Sequence of chain 2.A:
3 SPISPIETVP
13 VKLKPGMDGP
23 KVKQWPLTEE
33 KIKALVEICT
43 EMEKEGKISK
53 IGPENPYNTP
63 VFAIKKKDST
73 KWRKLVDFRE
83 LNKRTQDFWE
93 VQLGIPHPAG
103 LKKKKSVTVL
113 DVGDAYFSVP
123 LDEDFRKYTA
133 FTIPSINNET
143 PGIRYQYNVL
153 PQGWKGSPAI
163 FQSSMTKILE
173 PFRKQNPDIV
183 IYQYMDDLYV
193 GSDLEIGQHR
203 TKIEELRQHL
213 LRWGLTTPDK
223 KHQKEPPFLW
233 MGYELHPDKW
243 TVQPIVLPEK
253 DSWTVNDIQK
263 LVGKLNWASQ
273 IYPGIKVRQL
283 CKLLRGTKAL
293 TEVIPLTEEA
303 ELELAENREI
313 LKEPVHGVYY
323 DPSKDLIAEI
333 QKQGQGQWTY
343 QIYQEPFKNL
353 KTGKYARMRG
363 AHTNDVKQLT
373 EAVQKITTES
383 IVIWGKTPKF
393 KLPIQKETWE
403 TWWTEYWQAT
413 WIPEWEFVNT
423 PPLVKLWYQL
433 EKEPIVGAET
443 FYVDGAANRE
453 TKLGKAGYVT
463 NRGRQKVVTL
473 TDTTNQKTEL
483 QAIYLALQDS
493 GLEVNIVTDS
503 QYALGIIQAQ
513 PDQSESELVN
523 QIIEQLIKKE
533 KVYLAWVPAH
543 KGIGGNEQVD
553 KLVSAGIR

A small-molecule ligand and the protein it binds are described below.
Small molecule (SMILES): NS(=O)(=O)c1ccc(NC(=O)CSC(=O)N2CCCc3cc(Cl)cc(Cl)c32)c(Cl)c1

Binding-site contacts:
Ligand atom C3 contacts residue TYR191 of chain 2.A at 3.5 Å (hydrophobic).
Ligand atom C20 contacts residue LYS106 of chain 2.A at 3.6 Å.
Ligand atom O26 contacts residue LYS107 of chain 2.A at 3.1 Å (salt-bridge).
Ligand atom CL30 contacts residue TRP232 of chain 2.A at 3.6 Å.
Ligand atom C10 contacts residue TYR184 of chain 2.A at 3.7 Å (hydrophobic).
Ligand atom C5 contacts residue TYR184 of chain 2.A at 3.7 Å (hydrophobic).
Ligand atom CL24 contacts residue LEU237 of chain 2.A at 3.5 Å.
Ligand atom C17 contacts residue PRO239 of chain 2.A at 3.7 Å (hydrophobic).
Ligand atom O23 contacts residue LYS106 of chain 2.A at 2.7 Å (salt-bridge).
Ligand atom N15 contacts residue TYR321 of chain 2.A at 3.7 Å.
Ligand atom C21 contacts residue LYS106 of chain 2.A at 3.3 Å.
Ligand atom CL30 contacts residue TYR184 of chain 2.A at 3.7 Å.
Ligand atom C16 contacts residue HIS238 of chain 2.A at 3.7 Å.
Ligand atom CL24 contacts residue PHE230 of chain 2.A at 3.7 Å.
Ligand atom CL24 contacts residue HIS238 of chain 2.A at 3.5 Å.
Ligand atom O23 contacts residue LYS105 of chain 2.A at 3.7 Å.
Ligand atom O22 contacts residue VAL109 of chain 2.A at 3.5 Å.
Ligand atom C18 contacts residue VAL109 of chain 2.A at 2.9 Å (hydrophobic).
Ligand atom C17 contacts residue HIS238 of chain 2.A at 3.7 Å.
Ligand atom C6 contacts residue LEU103 of chain 2.A at 3.7 Å (hydrophobic).
Ligand atom C17 contacts residue VAL109 of chain 2.A at 2.8 Å (hydrophobic).
Ligand atom C14 contacts residue LYS106 of chain 2.A at 3.8 Å.
Ligand atom N15 contacts residue HIS238 of chain 2.A at 3.5 Å (h-bond).
Ligand atom O27 contacts residue PRO228 of chain 2.A at 3.8 Å.
Ligand atom C10 contacts residue LEU103 of chain 2.A at 3.6 Å (hydrophobic).
Ligand atom C13 contacts residue LYS104 of chain 2.A at 3.5 Å.
Ligand atom O26 contacts residue SER108 of chain 2.A at 3.7 Å.
Ligand atom N28 contacts residue VAL109 of chain 2.A at 2.9 Å (h-bond).
Ligand atom C20 contacts residue LYS107 of chain 2.A at 3.6 Å.
Ligand atom N15 contacts residue VAL109 of chain 2.A at 3.6 Å.
Ligand atom C21 contacts residue VAL109 of chain 2.A at 2.9 Å (hydrophobic).
Ligand atom C13 contacts residue TYR321 of chain 2.A at 3.7 Å (hydrophobic).
Ligand atom C16 contacts residue VAL109 of chain 2.A at 2.8 Å (hydrophobic).
Ligand atom C3 contacts residue LEU237 of chain 2.A at 3.6 Å (hydrophobic).
Ligand atom C20 contacts residue VAL109 of chain 2.A at 3.0 Å (hydrophobic).
Ligand atom C19 contacts residue VAL109 of chain 2.A at 3.0 Å (hydrophobic).
Ligand atom N28 contacts residue SER108 of chain 2.A at 3.8 Å.
Ligand atom C9 contacts residue VAL182 of chain 2.A at 3.7 Å (hydrophobic).
Ligand atom C16 contacts residue PRO239 of chain 2.A at 3.8 Å (hydrophobic).
Ligand atom O22 contacts residue LYS106 of chain 2.A at 3.4 Å.